Sequence of chain 1.C:
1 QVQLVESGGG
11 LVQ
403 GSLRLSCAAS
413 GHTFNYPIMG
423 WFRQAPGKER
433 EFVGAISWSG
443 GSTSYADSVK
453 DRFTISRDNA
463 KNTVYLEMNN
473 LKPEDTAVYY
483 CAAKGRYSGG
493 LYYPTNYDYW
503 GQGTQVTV

Binding-site contacts:
Ligand atom O3 contacts residue VAL194 of chain 1.J at 3.8 Å.
Ligand atom C7 contacts residue ARG213 of chain 1.J at 4.0 Å.
Ligand atom O3 contacts residue SER211 of chain 1.J at 4.0 Å.
Ligand atom C8 contacts residue PHE212 of chain 1.J at 4.0 Å (hydrophobic).
Ligand atom C8 contacts residue GLU190 of chain 1.J at 4.0 Å.
Ligand atom O3 contacts residue ARG192 of chain 1.J at 3.0 Å (salt-bridge).
Ligand atom O6 contacts residue ARG192 of chain 1.J at 3.3 Å (salt-bridge).
Ligand atom O5 contacts residue ASN149 of chain 1.J at 2.3 Å (h-bond).
Ligand atom O7 contacts residue ARG213 of chain 1.J at 3.4 Å (salt-bridge).
Ligand atom O6 contacts residue ASN197 of chain 1.J at 3.5 Å (h-bond).
Ligand atom O5 contacts residue ASN417 of chain 1.C at 3.9 Å.
Ligand atom N2 contacts residue SER211 of chain 1.J at 2.9 Å (h-bond).
Ligand atom C3 contacts residue ASN149 of chain 1.J at 3.9 Å.
Ligand atom C2 contacts residue ASN149 of chain 1.J at 2.6 Å.
Ligand atom N2 contacts residue ASP500 of chain 1.C at 3.6 Å.
Ligand atom C7 contacts residue ASP500 of chain 1.C at 4.0 Å.
Ligand atom C3 contacts residue SER211 of chain 1.J at 3.6 Å.
Ligand atom O7 contacts residue VAL194 of chain 1.J at 4.0 Å.
Ligand atom O6 contacts residue ASN417 of chain 1.C at 3.7 Å.
Ligand atom C1 contacts residue ASN149 of chain 1.J at 1.5 Å.
Ligand atom C6 contacts residue TYR418 of chain 1.C at 3.7 Å (hydrophobic).
Ligand atom C8 contacts residue ARG196 of chain 1.J at 4.0 Å.
Ligand atom C8 contacts residue ARG213 of chain 1.J at 3.8 Å.
Ligand atom C5 contacts residue ASN149 of chain 1.J at 3.6 Å.
Ligand atom C7 contacts residue ARG192 of chain 1.J at 3.8 Å.
Ligand atom O3 contacts residue ARG196 of chain 1.J at 3.0 Å (salt-bridge).
Ligand atom N2 contacts residue TYR418 of chain 1.C at 3.3 Å (h-bond).
Ligand atom N2 contacts residue ASN149 of chain 1.J at 3.0 Å (h-bond).
Ligand atom C2 contacts residue SER211 of chain 1.J at 3.7 Å.
Ligand atom O7 contacts residue ARG196 of chain 1.J at 3.6 Å.
Ligand atom C7 contacts residue ARG196 of chain 1.J at 3.8 Å.
Ligand atom N2 contacts residue ARG196 of chain 1.J at 3.9 Å.
Ligand atom C7 contacts residue SER211 of chain 1.J at 3.7 Å.
Ligand atom C8 contacts residue ASP500 of chain 1.C at 3.5 Å.
Ligand atom C8 contacts residue ASN149 of chain 1.J at 3.9 Å.
Ligand atom C6 contacts residue SER195 of chain 1.J at 3.4 Å.
Ligand atom O7 contacts residue ARG192 of chain 1.J at 3.0 Å (salt-bridge).
Ligand atom O5 contacts residue VAL194 of chain 1.J at 3.7 Å.
Ligand atom C7 contacts residue ASN149 of chain 1.J at 3.6 Å.
Ligand atom C8 contacts residue SER211 of chain 1.J at 3.7 Å.

Sequence of chain 1.J:
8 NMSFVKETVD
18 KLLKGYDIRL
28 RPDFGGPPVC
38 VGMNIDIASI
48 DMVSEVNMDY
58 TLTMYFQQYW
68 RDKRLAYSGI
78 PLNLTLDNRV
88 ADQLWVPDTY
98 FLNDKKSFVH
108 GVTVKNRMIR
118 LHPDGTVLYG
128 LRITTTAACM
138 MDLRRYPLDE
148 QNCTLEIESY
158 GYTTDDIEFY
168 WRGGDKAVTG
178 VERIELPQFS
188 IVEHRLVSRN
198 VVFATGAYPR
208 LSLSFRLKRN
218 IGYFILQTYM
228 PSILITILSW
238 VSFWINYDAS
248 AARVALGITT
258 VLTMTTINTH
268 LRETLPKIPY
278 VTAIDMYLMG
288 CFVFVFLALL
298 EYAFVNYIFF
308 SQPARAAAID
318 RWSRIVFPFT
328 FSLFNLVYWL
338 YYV

The small molecule below binds the protein below.
Small molecule (SMILES): CC(=O)N[C@H]1[C@H](O[C@H]2[C@H](O)[C@@H](NC(C)=O)CO[C@@H]2CO)O[C@H](CO)[C@@H](O[C@@H]2O[C@H](CO[C@H]3O[C@H](CO)[C@@H](O)[C@H](O)[C@@H]3O)[C@@H](O)[C@H](O[C@H]3O[C@H](CO)[C@@H](O)[C@H](O)[C@@H]3O)[C@@H]2O)[C@@H]1O